Binding-site contacts:
Ligand atom C2 contacts residue MET647 of chain 1.A at 3.8 Å (hydrophobic).
Ligand atom C13 contacts residue GLU721 of chain 1.A at 3.8 Å.
Ligand atom C7 contacts residue VAL723 of chain 1.A at 3.3 Å (hydrophobic).
Ligand atom N20 contacts residue VAL723 of chain 1.A at 2.9 Å (h-bond).
Ligand atom C1 contacts residue THR645 of chain 1.A at 3.9 Å.
Ligand atom N23 contacts residue MET795 of chain 1.A at 3.6 Å.
Ligand atom C12 contacts residue ILE672 of chain 1.A at 3.7 Å (hydrophobic).
Ligand atom C11 contacts residue TRP655 of chain 1.A at 3.8 Å (hydrophobic).
Ligand atom C19 contacts residue SER726 of chain 1.A at 3.4 Å.
Ligand atom C6 contacts residue ILE720 of chain 1.A at 3.4 Å (hydrophobic).
Ligand atom N25 contacts residue ILE805 of chain 1.A at 3.5 Å.
Ligand atom C1 contacts residue PHE646 of chain 1.A at 3.8 Å (hydrophobic).
Ligand atom N24 contacts residue SER726 of chain 1.A at 3.7 Å.
Ligand atom C7 contacts residue SER726 of chain 1.A at 3.6 Å.
Ligand atom N24 contacts residue MET795 of chain 1.A at 3.8 Å.
Ligand atom N27 contacts residue TYR708 of chain 1.A at 3.8 Å.
Ligand atom N23 contacts residue TRP655 of chain 1.A at 3.9 Å.
Ligand atom N21 contacts residue ILE720 of chain 1.A at 3.9 Å.
Ligand atom C13 contacts residue VAL723 of chain 1.A at 3.9 Å (hydrophobic).
Ligand atom C13 contacts residue ILE672 of chain 1.A at 3.8 Å (hydrophobic).
Ligand atom C14 contacts residue TRP655 of chain 1.A at 3.5 Å (hydrophobic).
Ligand atom C9 contacts residue ILE672 of chain 1.A at 3.8 Å (hydrophobic).
Ligand atom C2 contacts residue TRP655 of chain 1.A at 3.5 Å (hydrophobic).
Ligand atom C6 contacts residue ILE805 of chain 1.A at 3.5 Å (hydrophobic).
Ligand atom C4 contacts residue TRP655 of chain 1.A at 3.6 Å (hydrophobic).
Ligand atom N24 contacts residue TRP655 of chain 1.A at 3.2 Å.
Ligand atom N27 contacts residue VAL723 of chain 1.A at 3.9 Å.
Ligand atom C11 contacts residue MET795 of chain 1.A at 3.7 Å (hydrophobic).
Ligand atom C8 contacts residue ILE805 of chain 1.A at 3.6 Å (hydrophobic).
Ligand atom N26 contacts residue SER726 of chain 1.A at 3.7 Å.
Ligand atom N27 contacts residue ILE720 of chain 1.A at 3.8 Å.
Ligand atom C9 contacts residue ILE805 of chain 1.A at 3.7 Å (hydrophobic).
Ligand atom N21 contacts residue ILE805 of chain 1.A at 3.8 Å.
Ligand atom N22 contacts residue MET795 of chain 1.A at 3.5 Å (h-bond).
Ligand atom N20 contacts residue VAL722 of chain 1.A at 3.7 Å.
Ligand atom C17 contacts residue ASP727 of chain 1.A at 3.6 Å.
Ligand atom N27 contacts residue GLU721 of chain 1.A at 2.8 Å (salt-bridge).
Ligand atom C14 contacts residue MET795 of chain 1.A at 3.4 Å (hydrophobic).
Ligand atom C17 contacts residue ASN731 of chain 1.A at 3.3 Å.
Ligand atom N26 contacts residue TRP655 of chain 1.A at 3.7 Å.

Sequence of chain 1.A:
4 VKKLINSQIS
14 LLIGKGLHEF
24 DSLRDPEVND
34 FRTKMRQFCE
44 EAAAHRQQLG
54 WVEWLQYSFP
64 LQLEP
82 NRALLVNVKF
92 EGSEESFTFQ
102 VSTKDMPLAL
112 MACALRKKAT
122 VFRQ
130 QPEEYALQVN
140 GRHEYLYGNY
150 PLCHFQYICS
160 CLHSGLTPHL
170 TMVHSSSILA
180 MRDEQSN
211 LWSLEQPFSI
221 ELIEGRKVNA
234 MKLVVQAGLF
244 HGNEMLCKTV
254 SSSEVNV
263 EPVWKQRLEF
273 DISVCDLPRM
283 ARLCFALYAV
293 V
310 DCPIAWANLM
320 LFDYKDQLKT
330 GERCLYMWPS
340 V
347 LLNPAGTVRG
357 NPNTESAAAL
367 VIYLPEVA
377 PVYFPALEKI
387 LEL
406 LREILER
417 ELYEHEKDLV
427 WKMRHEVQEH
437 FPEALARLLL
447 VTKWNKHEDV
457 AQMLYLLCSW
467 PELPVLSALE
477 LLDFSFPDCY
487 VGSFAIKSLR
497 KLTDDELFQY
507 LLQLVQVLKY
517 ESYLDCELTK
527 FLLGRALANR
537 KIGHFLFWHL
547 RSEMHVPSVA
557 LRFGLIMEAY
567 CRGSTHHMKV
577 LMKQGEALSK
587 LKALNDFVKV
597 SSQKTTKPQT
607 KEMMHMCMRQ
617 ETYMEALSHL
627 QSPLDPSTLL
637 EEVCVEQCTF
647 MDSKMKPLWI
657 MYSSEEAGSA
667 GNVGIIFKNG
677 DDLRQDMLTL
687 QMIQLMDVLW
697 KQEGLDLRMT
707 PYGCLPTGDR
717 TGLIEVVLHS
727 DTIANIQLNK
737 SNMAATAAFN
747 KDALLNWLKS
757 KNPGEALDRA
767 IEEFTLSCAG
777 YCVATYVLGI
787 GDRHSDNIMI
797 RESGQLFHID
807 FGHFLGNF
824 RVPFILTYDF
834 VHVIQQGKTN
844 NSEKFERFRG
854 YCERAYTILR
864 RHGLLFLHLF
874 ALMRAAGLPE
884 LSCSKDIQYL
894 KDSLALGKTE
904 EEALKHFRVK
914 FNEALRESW

A protein and the small-molecule ligand that binds it are described below.
Small molecule (SMILES): Cn1nc(-c2cnc(N)c(-c3cn[nH]c3)n2)nc1C1(c2ccccc2)CC1